Binding-site contacts:
Ligand atom C8 contacts residue TYR211 of chain 1.G at 3.7 Å (hydrophobic).
Ligand atom C9 contacts residue TYR211 of chain 1.G at 3.6 Å (hydrophobic).
Ligand atom BR1 contacts residue TYR132 of chain 1.H at 4.0 Å.
Ligand atom BR1 contacts residue LEU121 of chain 1.H at 4.2 Å.
Ligand atom C10 contacts residue TYR204 of chain 1.G at 4.1 Å (hydrophobic).
Ligand atom C3 contacts residue CYS207 of chain 1.G at 3.8 Å (hydrophobic).
Ligand atom N3 contacts residue TRP162 of chain 1.G at 2.8 Å (h-bond).
Ligand atom C3 contacts residue TYR211 of chain 1.G at 4.0 Å (hydrophobic).
Ligand atom C3 contacts residue TRP162 of chain 1.G at 3.9 Å (hydrophobic).
Ligand atom C4 contacts residue GLN131 of chain 1.H at 3.9 Å.
Ligand atom BR1 contacts residue GLN131 of chain 1.H at 3.0 Å.
Ligand atom C6 contacts residue TRP72 of chain 1.H at 3.6 Å (hydrophobic).
Ligand atom C7 contacts residue TYR108 of chain 1.G at 3.5 Å (hydrophobic).
Ligand atom C2 contacts residue TRP162 of chain 1.G at 3.4 Å (hydrophobic).
Ligand atom C8 contacts residue TRP162 of chain 1.G at 3.7 Å (hydrophobic).
Ligand atom N3 contacts residue TYR108 of chain 1.G at 3.0 Å (h-bond).
Ligand atom C5 contacts residue THR133 of chain 1.H at 4.0 Å.
Ligand atom C9 contacts residue TYR204 of chain 1.G at 3.3 Å (hydrophobic).
Ligand atom N1 contacts residue TRP162 of chain 1.G at 4.0 Å.
Ligand atom C1 contacts residue THR133 of chain 1.H at 3.6 Å.
Ligand atom C7 contacts residue TRP162 of chain 1.G at 3.5 Å (hydrophobic).
Ligand atom C6 contacts residue TRP162 of chain 1.G at 3.8 Å (hydrophobic).
Ligand atom C3 contacts residue CYS206 of chain 1.G at 3.8 Å (hydrophobic).
Ligand atom C3 contacts residue HIS123 of chain 1.H at 3.9 Å.
Ligand atom C8 contacts residue TYR204 of chain 1.G at 3.6 Å (hydrophobic).
Ligand atom C1 contacts residue TRP162 of chain 1.G at 3.6 Å (hydrophobic).
Ligand atom N1 contacts residue THR163 of chain 1.G at 4.2 Å.
Ligand atom N3 contacts residue SER161 of chain 1.G at 4.1 Å.
Ligand atom C7 contacts residue TRP72 of chain 1.H at 3.7 Å (hydrophobic).
Ligand atom BR1 contacts residue ALA122 of chain 1.H at 4.1 Å.
Ligand atom BR1 contacts residue HIS123 of chain 1.H at 3.5 Å.
Ligand atom N1 contacts residue THR133 of chain 1.H at 3.4 Å.
Ligand atom N2 contacts residue TRP162 of chain 1.G at 3.5 Å (h-bond).
Ligand atom C10 contacts residue CYS206 of chain 1.G at 3.5 Å (hydrophobic).
Ligand atom C9 contacts residue TRP162 of chain 1.G at 4.3 Å (hydrophobic).
Ligand atom C4 contacts residue HIS123 of chain 1.H at 3.2 Å.
Ligand atom C8 contacts residue TYR108 of chain 1.G at 3.1 Å (hydrophobic).
Ligand atom BR1 contacts residue THR133 of chain 1.H at 4.0 Å.
Ligand atom C5 contacts residue HIS123 of chain 1.H at 4.1 Å.
Ligand atom C4 contacts residue CYS207 of chain 1.G at 4.2 Å (hydrophobic).

Sequence of chain 1.G:
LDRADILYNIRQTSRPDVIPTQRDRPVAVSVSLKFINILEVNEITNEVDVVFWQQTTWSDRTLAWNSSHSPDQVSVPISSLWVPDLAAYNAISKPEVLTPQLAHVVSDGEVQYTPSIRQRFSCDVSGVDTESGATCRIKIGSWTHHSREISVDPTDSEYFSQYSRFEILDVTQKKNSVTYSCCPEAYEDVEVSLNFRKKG

Sequence of chain 1.H:
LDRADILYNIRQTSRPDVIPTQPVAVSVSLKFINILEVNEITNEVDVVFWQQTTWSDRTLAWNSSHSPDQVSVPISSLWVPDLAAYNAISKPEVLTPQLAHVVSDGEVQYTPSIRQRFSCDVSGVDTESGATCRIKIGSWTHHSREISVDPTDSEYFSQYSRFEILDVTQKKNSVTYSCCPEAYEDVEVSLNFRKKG

This protein binds this small molecule.
Small molecule (SMILES): Brc1ccc(N2CCCNCC2)cn1